Sequence of chain 2.C:
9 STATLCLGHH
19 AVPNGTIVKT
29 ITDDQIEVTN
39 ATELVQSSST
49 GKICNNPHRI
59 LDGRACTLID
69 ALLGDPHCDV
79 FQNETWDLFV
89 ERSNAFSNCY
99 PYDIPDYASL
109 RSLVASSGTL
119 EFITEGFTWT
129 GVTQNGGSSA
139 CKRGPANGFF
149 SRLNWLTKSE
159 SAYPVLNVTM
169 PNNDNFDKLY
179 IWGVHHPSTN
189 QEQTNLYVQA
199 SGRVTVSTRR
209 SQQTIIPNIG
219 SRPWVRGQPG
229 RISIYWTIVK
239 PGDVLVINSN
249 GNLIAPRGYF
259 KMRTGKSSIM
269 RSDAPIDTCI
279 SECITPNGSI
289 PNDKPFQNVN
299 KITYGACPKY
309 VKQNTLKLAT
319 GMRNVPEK

Binding-site contacts:
Ligand atom C2 contacts residue TRP222 of chain 2.C at 4.1 Å (hydrophobic).
Ligand atom C4 contacts residue TRP222 of chain 2.C at 3.9 Å (hydrophobic).
Ligand atom C2 contacts residue ASN165 of chain 2.E at 2.4 Å.
Ligand atom N2 contacts residue SER219 of chain 2.C at 3.1 Å (h-bond).
Ligand atom C5 contacts residue TRP222 of chain 2.C at 4.2 Å (hydrophobic).
Ligand atom C6 contacts residue VAL244 of chain 2.E at 4.3 Å (hydrophobic).
Ligand atom C8 contacts residue PRO221 of chain 2.C at 4.1 Å (hydrophobic).
Ligand atom O5 contacts residue ASN165 of chain 2.E at 2.3 Å (h-bond).
Ligand atom C1 contacts residue ASN165 of chain 2.E at 1.4 Å.
Ligand atom C5 contacts residue ASN165 of chain 2.E at 3.6 Å.
Ligand atom C3 contacts residue TRP222 of chain 2.C at 3.9 Å (hydrophobic).
Ligand atom O7 contacts residue ASN165 of chain 2.E at 4.0 Å.
Ligand atom O6 contacts residue TRP222 of chain 2.C at 4.2 Å.
Ligand atom C1 contacts residue TRP222 of chain 2.C at 3.4 Å (hydrophobic).
Ligand atom C7 contacts residue ASN165 of chain 2.E at 3.7 Å.
Ligand atom O3 contacts residue TRP222 of chain 2.C at 4.2 Å.
Ligand atom C5 contacts residue THR167 of chain 2.E at 3.8 Å.
Ligand atom C7 contacts residue SER219 of chain 2.C at 3.9 Å.
Ligand atom C2 contacts residue SER219 of chain 2.C at 4.1 Å.
Ligand atom C8 contacts residue SER219 of chain 2.C at 3.8 Å.
Ligand atom C2 contacts residue TRP222 of chain 2.C at 4.0 Å (hydrophobic).
Ligand atom C8 contacts residue TRP222 of chain 2.C at 4.0 Å (hydrophobic).
Ligand atom O7 contacts residue TRP222 of chain 2.C at 2.7 Å (h-bond).
Ligand atom O5 contacts residue THR167 of chain 2.E at 3.6 Å (h-bond).
Ligand atom O5 contacts residue TRP222 of chain 2.C at 4.2 Å.
Ligand atom O7 contacts residue ARG220 of chain 2.C at 4.1 Å.
Ligand atom C3 contacts residue ASN165 of chain 2.E at 3.8 Å.
Ligand atom O7 contacts residue PRO221 of chain 2.C at 3.4 Å.
Ligand atom C6 contacts residue TRP222 of chain 2.C at 3.5 Å (hydrophobic).
Ligand atom C8 contacts residue VAL242 of chain 2.E at 4.1 Å (hydrophobic).
Ligand atom C1 contacts residue SER219 of chain 2.C at 3.9 Å.
Ligand atom O4 contacts residue TRP222 of chain 2.C at 4.1 Å.
Ligand atom O5 contacts residue TRP222 of chain 2.C at 3.9 Å.
Ligand atom C5 contacts residue TRP222 of chain 2.C at 4.1 Å (hydrophobic).
Ligand atom C6 contacts residue THR167 of chain 2.E at 2.8 Å.
Ligand atom C4 contacts residue ASN165 of chain 2.E at 4.2 Å.
Ligand atom C7 contacts residue PRO221 of chain 2.C at 4.2 Å (hydrophobic).
Ligand atom N2 contacts residue ASN165 of chain 2.E at 2.8 Å (h-bond).
Ligand atom O6 contacts residue THR167 of chain 2.E at 2.6 Å (h-bond).
Ligand atom C7 contacts residue TRP222 of chain 2.C at 3.6 Å (hydrophobic).

The protein below binds the small molecule below.
Small molecule (SMILES): CC(=O)N[C@H]1[C@H](O[C@H]2[C@H](O)[C@@H](NC(C)=O)CO[C@@H]2CO)O[C@H](CO)[C@@H](O[C@@H]2O[C@H](CO)[C@@H](O)[C@H](O[C@H]3O[C@H](CO)[C@@H](O)[C@H](O)[C@@H]3O)[C@@H]2O)[C@@H]1O

Sequence of chain 2.E:
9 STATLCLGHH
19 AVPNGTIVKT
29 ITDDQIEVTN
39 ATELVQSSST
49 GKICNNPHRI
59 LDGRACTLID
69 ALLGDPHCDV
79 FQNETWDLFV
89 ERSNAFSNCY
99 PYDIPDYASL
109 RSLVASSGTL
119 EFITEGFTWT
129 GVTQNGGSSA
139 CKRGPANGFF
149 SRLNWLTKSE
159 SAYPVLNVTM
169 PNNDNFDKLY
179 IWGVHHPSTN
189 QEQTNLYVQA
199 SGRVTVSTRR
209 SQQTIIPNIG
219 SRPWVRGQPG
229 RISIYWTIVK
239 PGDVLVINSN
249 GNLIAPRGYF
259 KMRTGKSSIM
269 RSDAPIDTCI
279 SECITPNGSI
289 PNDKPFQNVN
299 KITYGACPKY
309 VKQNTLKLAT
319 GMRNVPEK